Binding-site contacts:
Ligand atom C7 contacts residue ASN1134 of chain 1.C at 3.1 Å.
Ligand atom C2 contacts residue ASN1134 of chain 1.C at 2.5 Å.
Ligand atom O6 contacts residue ASN1134 of chain 1.C at 4.4 Å.
Ligand atom C4 contacts residue ASN1134 of chain 1.C at 4.2 Å.
Ligand atom C8 contacts residue ASN1134 of chain 1.C at 4.3 Å.
Ligand atom C3 contacts residue ASN1134 of chain 1.C at 3.8 Å.
Ligand atom N2 contacts residue ASN1134 of chain 1.C at 2.9 Å (h-bond).
Ligand atom C5 contacts residue ASN1134 of chain 1.C at 3.6 Å.
Ligand atom O5 contacts residue ASN1134 of chain 1.C at 2.3 Å (h-bond).
Ligand atom O7 contacts residue ASN1134 of chain 1.C at 2.9 Å (h-bond).
Ligand atom C1 contacts residue ASN1134 of chain 1.C at 1.4 Å.

The protein below binds the small molecule below.
Small molecule (SMILES): CC(=O)N[C@H]1[C@H](O[C@H]2[C@H](O)[C@@H](NC(C)=O)CO[C@@H]2CO[C@@H]2O[C@@H](C)[C@@H](O)[C@@H](O)[C@@H]2O)O[C@H](CO)[C@@H](O)[C@@H]1O

Sequence of chain 1.C:
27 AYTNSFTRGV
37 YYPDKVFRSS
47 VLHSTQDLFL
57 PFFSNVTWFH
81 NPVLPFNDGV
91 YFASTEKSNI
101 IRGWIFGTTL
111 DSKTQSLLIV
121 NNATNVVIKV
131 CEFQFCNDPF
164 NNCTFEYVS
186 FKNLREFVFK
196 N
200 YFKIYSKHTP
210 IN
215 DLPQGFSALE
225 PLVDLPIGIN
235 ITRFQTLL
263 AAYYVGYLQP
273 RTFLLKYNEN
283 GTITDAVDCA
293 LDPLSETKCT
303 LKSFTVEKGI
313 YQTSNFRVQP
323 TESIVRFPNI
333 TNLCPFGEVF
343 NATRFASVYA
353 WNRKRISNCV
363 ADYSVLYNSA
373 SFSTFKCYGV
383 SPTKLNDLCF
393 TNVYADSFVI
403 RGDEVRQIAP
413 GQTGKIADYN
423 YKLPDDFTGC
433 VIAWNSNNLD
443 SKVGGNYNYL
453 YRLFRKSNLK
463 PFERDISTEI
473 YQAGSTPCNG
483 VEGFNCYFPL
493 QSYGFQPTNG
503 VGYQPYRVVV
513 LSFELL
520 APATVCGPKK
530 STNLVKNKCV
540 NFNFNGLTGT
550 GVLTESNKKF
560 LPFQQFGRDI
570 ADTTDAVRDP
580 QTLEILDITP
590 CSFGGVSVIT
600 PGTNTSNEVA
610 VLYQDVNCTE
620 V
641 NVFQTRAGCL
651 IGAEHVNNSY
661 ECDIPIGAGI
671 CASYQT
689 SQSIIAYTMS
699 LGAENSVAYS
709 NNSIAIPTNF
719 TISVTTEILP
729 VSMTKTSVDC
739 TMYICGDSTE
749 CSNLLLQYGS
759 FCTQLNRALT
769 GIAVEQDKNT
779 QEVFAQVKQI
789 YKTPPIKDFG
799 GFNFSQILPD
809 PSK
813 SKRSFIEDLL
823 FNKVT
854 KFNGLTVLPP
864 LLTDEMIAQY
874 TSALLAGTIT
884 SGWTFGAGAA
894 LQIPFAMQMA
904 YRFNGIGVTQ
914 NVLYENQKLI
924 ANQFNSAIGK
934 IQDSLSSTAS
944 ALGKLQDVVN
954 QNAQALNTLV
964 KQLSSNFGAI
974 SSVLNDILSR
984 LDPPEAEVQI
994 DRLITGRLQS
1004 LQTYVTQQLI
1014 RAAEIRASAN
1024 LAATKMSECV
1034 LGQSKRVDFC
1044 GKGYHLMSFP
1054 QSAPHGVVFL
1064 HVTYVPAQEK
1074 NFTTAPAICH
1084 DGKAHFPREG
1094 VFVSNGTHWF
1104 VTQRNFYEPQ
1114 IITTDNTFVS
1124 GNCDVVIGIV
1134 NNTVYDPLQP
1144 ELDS